Sequence of chain 1.E:
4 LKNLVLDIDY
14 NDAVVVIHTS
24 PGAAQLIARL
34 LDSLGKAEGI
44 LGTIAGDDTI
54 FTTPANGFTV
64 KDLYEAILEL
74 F

Sequence of chain 1.C:
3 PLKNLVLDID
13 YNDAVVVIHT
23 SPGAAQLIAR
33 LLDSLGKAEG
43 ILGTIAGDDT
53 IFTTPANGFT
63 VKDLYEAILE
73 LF

This small molecule binds to this protein.
Small molecule (SMILES): NC(=[NH2+])NCCC[C@H](N)C(=O)O

Sequence of chain 1.B:
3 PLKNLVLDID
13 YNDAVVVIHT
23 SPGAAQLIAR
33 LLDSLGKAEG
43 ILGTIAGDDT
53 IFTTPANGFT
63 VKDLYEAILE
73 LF

Binding-site contacts:
Ligand atom NH1 contacts residue GLN28 of chain 1.C at 2.9 Å (h-bond).
Ligand atom N contacts residue THR46 of chain 1.C at 3.4 Å (h-bond).
Ligand atom CB contacts residue ALA31 of chain 1.C at 3.5 Å (hydrophobic).
Ligand atom CG contacts residue ASP35 of chain 1.C at 3.7 Å.
Ligand atom OXT contacts residue ASP50 of chain 1.B at 3.1 Å (salt-bridge).
Ligand atom O contacts residue GLN28 of chain 1.C at 3.4 Å (h-bond).
Ligand atom N contacts residue ASP35 of chain 1.C at 2.7 Å (salt-bridge).
Ligand atom O contacts residue ILE47 of chain 1.C at 3.9 Å.
Ligand atom N contacts residue THR52 of chain 1.B at 3.4 Å (h-bond).
Ligand atom CA contacts residue ASP35 of chain 1.C at 3.7 Å.
Ligand atom OXT contacts residue ASP51 of chain 1.B at 2.9 Å (salt-bridge).
Ligand atom NH1 contacts residue GLY25 of chain 1.E at 3.8 Å.
Ligand atom CZ contacts residue ASP50 of chain 1.B at 3.6 Å.
Ligand atom CZ contacts residue ASP50 of chain 1.E at 3.3 Å.
Ligand atom C contacts residue GLN28 of chain 1.C at 3.6 Å.
Ligand atom O contacts residue ASP50 of chain 1.B at 3.6 Å.
Ligand atom NH2 contacts residue ASP50 of chain 1.B at 3.2 Å (salt-bridge).
Ligand atom C contacts residue THR46 of chain 1.C at 3.9 Å.
Ligand atom NH2 contacts residue ASP50 of chain 1.E at 2.8 Å (salt-bridge).
Ligand atom OXT contacts residue THR52 of chain 1.B at 3.4 Å (h-bond).
Ligand atom CD contacts residue ARG32 of chain 1.C at 3.8 Å.
Ligand atom C contacts residue ASP50 of chain 1.B at 3.7 Å.
Ligand atom N contacts residue ASP51 of chain 1.B at 3.0 Å (salt-bridge).
Ligand atom CA contacts residue THR46 of chain 1.C at 3.7 Å.
Ligand atom C contacts residue ASP51 of chain 1.B at 3.8 Å.
Ligand atom NH2 contacts residue ARG1 of chain 1.L at 3.7 Å.
Ligand atom NH1 contacts residue ASP50 of chain 1.E at 2.7 Å (salt-bridge).
Ligand atom O contacts residue GLY49 of chain 1.B at 3.6 Å.
Ligand atom CB contacts residue ASP35 of chain 1.C at 3.5 Å.
Ligand atom O contacts residue ALA48 of chain 1.C at 3.2 Å (h-bond).
Ligand atom CG contacts residue ASP51 of chain 1.B at 3.8 Å.
Ligand atom CA contacts residue GLN28 of chain 1.C at 3.9 Å.
Ligand atom CD contacts residue GLN28 of chain 1.C at 3.3 Å.
Ligand atom NE contacts residue GLN28 of chain 1.C at 3.9 Å.
Ligand atom CG contacts residue GLN28 of chain 1.C at 3.0 Å.
Ligand atom NE contacts residue ASP50 of chain 1.B at 4.0 Å.
Ligand atom CZ contacts residue GLN28 of chain 1.C at 3.8 Å.
Ligand atom CA contacts residue ALA31 of chain 1.C at 4.0 Å (hydrophobic).
Ligand atom CB contacts residue GLN28 of chain 1.C at 3.0 Å.
Ligand atom CA contacts residue ASP51 of chain 1.B at 3.9 Å.